Sequence of chain 1.A:
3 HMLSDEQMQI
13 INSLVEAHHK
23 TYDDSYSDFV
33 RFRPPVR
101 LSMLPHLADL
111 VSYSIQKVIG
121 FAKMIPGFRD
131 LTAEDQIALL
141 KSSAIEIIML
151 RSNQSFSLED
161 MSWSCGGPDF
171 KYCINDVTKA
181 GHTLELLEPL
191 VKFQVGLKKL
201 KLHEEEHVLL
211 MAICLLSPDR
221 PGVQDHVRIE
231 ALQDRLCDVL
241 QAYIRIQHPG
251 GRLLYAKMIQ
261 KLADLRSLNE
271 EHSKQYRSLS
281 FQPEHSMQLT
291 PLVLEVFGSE

This protein binds this small molecule.
Small molecule (SMILES): C=C1/C(=C\C=C(/CCCCCC(C)(C)O)c2cccc(CCCCCC(C)(C)O)c2)C[C@@H](O)C[C@@H]1O

Binding-site contacts:
Ligand atom C27 contacts residue SER152 of chain 1.A at 3.6 Å.
Ligand atom O31 contacts residue SER155 of chain 1.A at 3.1 Å (h-bond).
Ligand atom C23 contacts residue VAL177 of chain 1.A at 3.5 Å (hydrophobic).
Ligand atom C19 contacts residue TYR172 of chain 1.A at 3.3 Å (hydrophobic).
Ligand atom C17 contacts residue TRP163 of chain 1.A at 3.7 Å (hydrophobic).
Ligand atom O31 contacts residue TYR24 of chain 1.A at 2.7 Å (h-bond).
Ligand atom C10 contacts residue LEU190 of chain 1.A at 3.8 Å (hydrophobic).
Ligand atom C24 contacts residue TYR172 of chain 1.A at 3.6 Å (hydrophobic).
Ligand atom O34 contacts residue SER114 of chain 1.A at 2.8 Å (h-bond).
Ligand atom C36 contacts residue SER114 of chain 1.A at 3.1 Å.
Ligand atom C30 contacts residue SER155 of chain 1.A at 3.8 Å.
Ligand atom C30 contacts residue TYR28 of chain 1.A at 3.7 Å (hydrophobic).
Ligand atom C24 contacts residue ASP176 of chain 1.A at 3.4 Å.
Ligand atom O04 contacts residue TYR276 of chain 1.A at 3.5 Å.
Ligand atom C22 contacts residue ASP176 of chain 1.A at 3.6 Å.
Ligand atom C05 contacts residue HIS272 of chain 1.A at 3.7 Å.
Ligand atom C36 contacts residue ILE148 of chain 1.A at 3.5 Å (hydrophobic).
Ligand atom C26 contacts residue SER152 of chain 1.A at 3.5 Å.
Ligand atom C01 contacts residue HIS182 of chain 1.A at 3.4 Å.
Ligand atom C33 contacts residue SER114 of chain 1.A at 3.8 Å.
Ligand atom C29 contacts residue CYS165 of chain 1.A at 3.5 Å (hydrophobic).
Ligand atom O25 contacts residue CYS173 of chain 1.A at 3.4 Å (h-bond).
Ligand atom O04 contacts residue HIS182 of chain 1.A at 3.1 Å (h-bond).
Ligand atom C11 contacts residue MET149 of chain 1.A at 3.8 Å (hydrophobic).
Ligand atom O25 contacts residue ILE174 of chain 1.A at 2.7 Å (h-bond).
Ligand atom C12 contacts residue MET149 of chain 1.A at 3.3 Å (hydrophobic).
Ligand atom C06 contacts residue HIS182 of chain 1.A at 3.4 Å.
Ligand atom C30 contacts residue TYR24 of chain 1.A at 3.4 Å (hydrophobic).
Ligand atom C02 contacts residue HIS182 of chain 1.A at 3.7 Å.
Ligand atom O25 contacts residue VAL177 of chain 1.A at 3.7 Å.
Ligand atom C32 contacts residue TYR24 of chain 1.A at 3.8 Å (hydrophobic).
Ligand atom O34 contacts residue ARG151 of chain 1.A at 2.8 Å (salt-bridge).
Ligand atom C02 contacts residue HIS272 of chain 1.A at 3.8 Å.
Ligand atom C23 contacts residue ASP176 of chain 1.A at 3.3 Å.
Ligand atom O25 contacts residue ASP176 of chain 1.A at 3.1 Å.
Ligand atom C13 contacts residue ILE148 of chain 1.A at 3.6 Å (hydrophobic).
Ligand atom C24 contacts residue MET103 of chain 1.A at 3.8 Å (hydrophobic).
Ligand atom O04 contacts residue HIS272 of chain 1.A at 2.8 Å (h-bond).
Ligand atom C29 contacts residue SER155 of chain 1.A at 3.6 Å.
Ligand atom O31 contacts residue SER152 of chain 1.A at 3.3 Å.